Binding-site contacts:
Ligand atom CG1 contacts residue HIS70 of chain 1.A at 3.4 Å.
Ligand atom CA contacts residue GLU63 of chain 1.A at 3.5 Å.
Ligand atom OG contacts residue LYS66 of chain 1.A at 2.8 Å (salt-bridge).
Ligand atom CA contacts residue TYR171 of chain 1.A at 3.5 Å (hydrophobic).
Ligand atom CD2 contacts residue PHE9 of chain 1.A at 3.6 Å (hydrophobic).
Ligand atom O contacts residue LYS66 of chain 1.A at 2.9 Å (salt-bridge).
Ligand atom CB contacts residue GLU63 of chain 1.A at 3.6 Å.
Ligand atom O contacts residue LYS146 of chain 1.A at 3.5 Å (salt-bridge).
Ligand atom CB contacts residue TRP167 of chain 1.A at 3.5 Å (hydrophobic).
Ligand atom O contacts residue HIS70 of chain 1.A at 3.2 Å.
Ligand atom OG contacts residue GLU63 of chain 1.A at 3.0 Å (salt-bridge).
Ligand atom C contacts residue TYR7 of chain 1.A at 3.4 Å (hydrophobic).
Ligand atom N contacts residue TYR171 of chain 1.A at 2.7 Å (h-bond).
Ligand atom CB contacts residue ASP77 of chain 1.A at 3.5 Å.
Ligand atom CD2 contacts residue TYR99 of chain 1.A at 3.4 Å (hydrophobic).
Ligand atom C contacts residue LYS146 of chain 1.A at 3.6 Å.
Ligand atom CD2 contacts residue TYR7 of chain 1.A at 3.5 Å (hydrophobic).
Ligand atom N contacts residue ASP77 of chain 1.A at 2.9 Å (salt-bridge).
Ligand atom OH contacts residue GLN155 of chain 1.A at 3.2 Å.
Ligand atom OD1 contacts residue ARG65 of chain 1.A at 2.7 Å (salt-bridge).
Ligand atom N contacts residue TYR7 of chain 1.A at 3.6 Å (h-bond).
Ligand atom O contacts residue TYR159 of chain 1.A at 2.6 Å (h-bond).
Ligand atom CD1 contacts residue TYR159 of chain 1.A at 3.4 Å (hydrophobic).
Ligand atom O contacts residue TRP147 of chain 1.A at 2.9 Å (h-bond).
Ligand atom CD1 contacts residue MET45 of chain 1.A at 3.5 Å (hydrophobic).
Ligand atom OG1 contacts residue GLN155 of chain 1.A at 3.4 Å (h-bond).
Ligand atom CD2 contacts residue THR143 of chain 1.A at 3.5 Å.
Ligand atom OD1 contacts residue LYS66 of chain 1.A at 3.4 Å.
Ligand atom N contacts residue TYR99 of chain 1.A at 3.0 Å (h-bond).
Ligand atom CB contacts residue TYR99 of chain 1.A at 3.4 Å (hydrophobic).
Ligand atom OXT contacts residue LYS146 of chain 1.A at 2.8 Å (salt-bridge).
Ligand atom CA contacts residue TYR7 of chain 1.A at 3.4 Å (hydrophobic).
Ligand atom CD1 contacts residue LEU81 of chain 1.A at 3.6 Å (hydrophobic).
Ligand atom CG contacts residue GLU63 of chain 1.A at 3.5 Å.
Ligand atom CD1 contacts residue VAL67 of chain 1.A at 3.6 Å (hydrophobic).
Ligand atom OH contacts residue LEU156 of chain 1.A at 3.3 Å (h-bond).
Ligand atom N contacts residue GLU63 of chain 1.A at 2.9 Å (salt-bridge).
Ligand atom N contacts residue TYR159 of chain 1.A at 3.6 Å.
Ligand atom CG contacts residue ASP77 of chain 1.A at 3.5 Å.
Ligand atom N contacts residue TYR7 of chain 1.A at 3.0 Å (h-bond).

Sequence of chain 1.A:
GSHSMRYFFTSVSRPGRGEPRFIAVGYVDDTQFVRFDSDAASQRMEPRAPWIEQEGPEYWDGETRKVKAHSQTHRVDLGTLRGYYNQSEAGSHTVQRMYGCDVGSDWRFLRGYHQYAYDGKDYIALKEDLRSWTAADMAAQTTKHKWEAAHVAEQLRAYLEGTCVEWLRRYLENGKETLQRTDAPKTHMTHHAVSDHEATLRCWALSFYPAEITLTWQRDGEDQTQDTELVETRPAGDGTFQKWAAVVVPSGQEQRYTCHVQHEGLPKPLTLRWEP

This small molecule binds to this protein.
Small molecule (SMILES): CC[C@H](C)[C@H](NC(=O)[C@@H](NC(=O)[C@H](CC(N)=O)NC(=O)[C@H](Cc1ccc(O)cc1)NC(=O)[C@H](CC(C)C)NC(=O)[C@@H](N)CO)[C@@H](C)O)C(=O)N[C@@H](C)C(=O)N[C@H](C(=O)N[C@@H](CC(C)C)C(=O)O)[C@@H](C)O